The small molecule below binds the protein below.
Small molecule (SMILES): CC(C)CCC[C@@H](C)[C@H]1CC[C@H]2[C@@H]3CC=C4C[C@@H](OC(=O)CCC(=O)O)CC[C@]4(C)[C@H]3CC[C@]12C

Binding-site contacts:
Ligand atom CAN contacts residue VAL59 of chain 1.B at 3.7 Å (hydrophobic).
Ligand atom CAL contacts residue LEU48 of chain 1.B at 4.2 Å (hydrophobic).
Ligand atom CAV contacts residue LEU48 of chain 1.B at 4.3 Å (hydrophobic).
Ligand atom CAB contacts residue LEU90 of chain 1.B at 4.5 Å (hydrophobic).
Ligand atom CAD contacts residue CYS133 of chain 1.B at 4.1 Å (hydrophobic).
Ligand atom CAZ contacts residue ILE132 of chain 1.B at 4.3 Å (hydrophobic).
Ligand atom CBA contacts residue VAL59 of chain 1.B at 4.4 Å (hydrophobic).
Ligand atom OAW contacts residue LYS129 of chain 1.B at 4.1 Å.
Ligand atom CAK contacts residue CYS55 of chain 1.B at 4.2 Å (hydrophobic).
Ligand atom CAX contacts residue ARG125 of chain 1.B at 3.9 Å.
Ligand atom OAH contacts residue ARG125 of chain 1.B at 2.7 Å (salt-bridge).
Ligand atom CAI contacts residue THR51 of chain 1.B at 4.4 Å.
Ligand atom OAW contacts residue LEU48 of chain 1.B at 3.6 Å.
Ligand atom CBC contacts residue LYS129 of chain 1.B at 4.5 Å.
Ligand atom CAK contacts residue ILE132 of chain 1.B at 4.1 Å (hydrophobic).
Ligand atom CAV contacts residue ILE132 of chain 1.B at 4.4 Å (hydrophobic).
Ligand atom CAR contacts residue LYS129 of chain 1.B at 4.2 Å.
Ligand atom CAP contacts residue TRP136 of chain 1.B at 4.0 Å (hydrophobic).
Ligand atom CBC contacts residue LEU48 of chain 1.B at 4.5 Å (hydrophobic).
Ligand atom CAI contacts residue SER52 of chain 1.B at 4.5 Å.
Ligand atom CAK contacts residue SER52 of chain 1.B at 4.0 Å.
Ligand atom OAG contacts residue LYS129 of chain 1.B at 3.7 Å.
Ligand atom CAI contacts residue ILE132 of chain 1.B at 4.0 Å (hydrophobic).
Ligand atom CAV contacts residue LYS129 of chain 1.B at 4.4 Å.
Ligand atom CBG contacts residue CYS55 of chain 1.B at 4.5 Å (hydrophobic).
Ligand atom CBA contacts residue LEU90 of chain 1.B at 4.0 Å (hydrophobic).
Ligand atom CAQ contacts residue CYS55 of chain 1.B at 3.7 Å (hydrophobic).
Ligand atom CAA contacts residue LEU90 of chain 1.B at 3.8 Å (hydrophobic).
Ligand atom CAD contacts residue ILE132 of chain 1.B at 4.2 Å (hydrophobic).
Ligand atom CAQ contacts residue TRP136 of chain 1.B at 3.7 Å (hydrophobic).
Ligand atom CBD contacts residue ILE132 of chain 1.B at 4.0 Å (hydrophobic).
Ligand atom CAY contacts residue LEU48 of chain 1.B at 4.3 Å (hydrophobic).
Ligand atom CAE contacts residue TRP136 of chain 1.B at 4.0 Å (hydrophobic).
Ligand atom CAP contacts residue CYS55 of chain 1.B at 3.8 Å (hydrophobic).
Ligand atom CAA contacts residue LEU93 of chain 1.B at 3.8 Å (hydrophobic).

Sequence of chain 1.B:
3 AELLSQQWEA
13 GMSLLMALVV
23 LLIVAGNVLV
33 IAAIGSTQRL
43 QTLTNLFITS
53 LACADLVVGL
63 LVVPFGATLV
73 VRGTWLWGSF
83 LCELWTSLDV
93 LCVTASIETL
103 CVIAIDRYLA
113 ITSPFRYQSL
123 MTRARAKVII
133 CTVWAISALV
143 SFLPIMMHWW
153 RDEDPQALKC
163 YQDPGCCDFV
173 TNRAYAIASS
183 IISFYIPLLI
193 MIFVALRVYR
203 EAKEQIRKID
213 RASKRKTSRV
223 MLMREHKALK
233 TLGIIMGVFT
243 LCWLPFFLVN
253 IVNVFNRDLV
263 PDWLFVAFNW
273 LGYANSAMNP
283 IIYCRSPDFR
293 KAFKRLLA